Binding-site contacts:
Ligand atom C8 contacts residue ASN158 of chain 1.E at 4.4 Å.
Ligand atom O6 contacts residue THR160 of chain 1.E at 3.2 Å.
Ligand atom N2 contacts residue SER212 of chain 1.A at 3.6 Å (h-bond).
Ligand atom C7 contacts residue ASN158 of chain 1.E at 3.1 Å.
Ligand atom C3 contacts residue ASN158 of chain 1.E at 3.8 Å.
Ligand atom O6 contacts residue ILE237 of chain 1.E at 3.4 Å.
Ligand atom C5 contacts residue ILE237 of chain 1.E at 4.4 Å (hydrophobic).
Ligand atom C2 contacts residue SER212 of chain 1.A at 4.4 Å.
Ligand atom N2 contacts residue ASN158 of chain 1.E at 3.0 Å (h-bond).
Ligand atom C8 contacts residue SER212 of chain 1.A at 3.9 Å.
Ligand atom C7 contacts residue SER212 of chain 1.A at 4.0 Å.
Ligand atom C1 contacts residue SER212 of chain 1.A at 4.2 Å.
Ligand atom C5 contacts residue ASN158 of chain 1.E at 3.6 Å.
Ligand atom C1 contacts residue ASN158 of chain 1.E at 1.4 Å.
Ligand atom C6 contacts residue ILE237 of chain 1.E at 4.4 Å (hydrophobic).
Ligand atom O7 contacts residue ASN158 of chain 1.E at 2.8 Å (h-bond).
Ligand atom O3 contacts residue ARG215 of chain 1.A at 4.3 Å.
Ligand atom C4 contacts residue ASN158 of chain 1.E at 4.2 Å.
Ligand atom C2 contacts residue ASN158 of chain 1.E at 2.5 Å.
Ligand atom O5 contacts residue ASN158 of chain 1.E at 2.3 Å (h-bond).
Ligand atom C6 contacts residue THR160 of chain 1.E at 4.2 Å.

Sequence of chain 1.A:
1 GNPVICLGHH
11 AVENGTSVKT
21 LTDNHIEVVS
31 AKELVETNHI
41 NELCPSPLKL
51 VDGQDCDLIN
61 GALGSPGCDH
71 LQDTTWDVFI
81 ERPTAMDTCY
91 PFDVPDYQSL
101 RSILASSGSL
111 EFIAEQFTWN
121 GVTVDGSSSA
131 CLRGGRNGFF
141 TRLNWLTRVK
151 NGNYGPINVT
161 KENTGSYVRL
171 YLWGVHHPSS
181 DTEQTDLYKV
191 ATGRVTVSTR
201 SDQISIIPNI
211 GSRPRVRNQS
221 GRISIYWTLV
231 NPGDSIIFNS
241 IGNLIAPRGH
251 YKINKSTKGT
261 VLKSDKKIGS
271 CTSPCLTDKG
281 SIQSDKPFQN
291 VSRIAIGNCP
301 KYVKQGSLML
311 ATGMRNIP

A protein and the small-molecule ligand that binds it are described below.
Small molecule (SMILES): CC(=O)N[C@@H]1[C@@H](O)[C@H](O)[C@@H](CO)O[C@H]1O

Sequence of chain 1.E:
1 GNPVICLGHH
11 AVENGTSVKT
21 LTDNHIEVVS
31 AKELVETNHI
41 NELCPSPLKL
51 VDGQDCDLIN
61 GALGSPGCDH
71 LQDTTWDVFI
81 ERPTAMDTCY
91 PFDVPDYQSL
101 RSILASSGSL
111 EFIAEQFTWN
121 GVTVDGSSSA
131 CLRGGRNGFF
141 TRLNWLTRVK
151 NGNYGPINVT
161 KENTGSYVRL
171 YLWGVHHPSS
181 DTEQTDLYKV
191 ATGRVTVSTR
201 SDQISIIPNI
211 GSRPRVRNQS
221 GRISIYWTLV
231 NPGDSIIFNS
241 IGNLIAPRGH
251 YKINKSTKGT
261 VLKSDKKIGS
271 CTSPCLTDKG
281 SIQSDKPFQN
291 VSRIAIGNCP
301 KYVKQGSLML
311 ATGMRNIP